Sequence of chain 2.B:
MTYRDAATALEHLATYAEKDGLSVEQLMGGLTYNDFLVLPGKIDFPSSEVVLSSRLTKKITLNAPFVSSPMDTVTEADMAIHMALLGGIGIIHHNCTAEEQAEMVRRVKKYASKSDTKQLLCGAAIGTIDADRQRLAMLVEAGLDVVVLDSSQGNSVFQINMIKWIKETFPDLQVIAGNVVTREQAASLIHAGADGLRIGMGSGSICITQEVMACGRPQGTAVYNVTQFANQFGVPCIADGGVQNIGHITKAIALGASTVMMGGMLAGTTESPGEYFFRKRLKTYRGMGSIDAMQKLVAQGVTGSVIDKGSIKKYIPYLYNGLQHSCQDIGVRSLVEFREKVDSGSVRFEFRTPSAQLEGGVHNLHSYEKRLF

Sequence of chain 3.B:
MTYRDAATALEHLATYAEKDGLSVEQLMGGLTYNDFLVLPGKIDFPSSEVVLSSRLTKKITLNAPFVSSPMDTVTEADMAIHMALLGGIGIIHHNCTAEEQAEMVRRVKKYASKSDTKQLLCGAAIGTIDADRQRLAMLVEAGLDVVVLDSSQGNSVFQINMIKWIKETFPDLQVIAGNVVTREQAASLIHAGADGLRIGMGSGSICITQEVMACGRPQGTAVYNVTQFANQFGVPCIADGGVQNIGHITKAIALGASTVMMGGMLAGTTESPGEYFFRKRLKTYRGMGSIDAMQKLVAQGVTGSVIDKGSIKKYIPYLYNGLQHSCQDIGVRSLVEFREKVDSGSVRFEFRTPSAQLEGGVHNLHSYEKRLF

Binding-site contacts:
Ligand atom N7 contacts residue GLY307 of chain 3.B at 3.4 Å.
Ligand atom C8 contacts residue ILE224 of chain 3.B at 3.4 Å (hydrophobic).
Ligand atom O3' contacts residue ASP258 of chain 3.B at 2.5 Å (salt-bridge).
Ligand atom C2 contacts residue GLN339 of chain 3.B at 3.7 Å.
Ligand atom O4' contacts residue GLY222 of chain 3.B at 3.7 Å.
Ligand atom O2P contacts residue TYR305 of chain 3.B at 2.5 Å (h-bond).
Ligand atom O6 contacts residue GLY309 of chain 3.B at 2.5 Å (h-bond).
Ligand atom O1P contacts residue GLY222 of chain 3.B at 3.5 Å.
Ligand atom O2P contacts residue SER223 of chain 3.B at 2.5 Å (h-bond).
Ligand atom C2 contacts residue THR227 of chain 3.B at 3.4 Å.
Ligand atom O3P contacts residue GLY281 of chain 3.B at 3.0 Å (h-bond).
Ligand atom C8 contacts residue MET79 of chain 3.B at 3.7 Å (hydrophobic).
Ligand atom C3' contacts residue SER77 of chain 3.B at 3.3 Å.
Ligand atom O2' contacts residue ASP258 of chain 3.B at 2.2 Å (salt-bridge).
Ligand atom P contacts residue SER223 of chain 3.B at 3.5 Å.
Ligand atom O3' contacts residue ARG216 of chain 3.B at 3.2 Å (salt-bridge).
Ligand atom O6 contacts residue MET308 of chain 3.B at 3.2 Å (h-bond).
Ligand atom C5 contacts residue ILE224 of chain 3.B at 3.7 Å (hydrophobic).
Ligand atom O5' contacts residue GLY259 of chain 3.B at 3.5 Å.
Ligand atom O6 contacts residue GLY307 of chain 3.B at 3.4 Å.
Ligand atom N3 contacts residue CYS225 of chain 3.B at 3.3 Å (h-bond).
Ligand atom O2P contacts residue GLY282 of chain 3.B at 3.1 Å (h-bond).
Ligand atom O3' contacts residue MET279 of chain 3.B at 3.5 Å (h-bond).
Ligand atom N7 contacts residue ILE224 of chain 3.B at 3.3 Å.
Ligand atom N7 contacts residue MET308 of chain 3.B at 3.1 Å (h-bond).
Ligand atom C6 contacts residue GLY309 of chain 3.B at 3.5 Å.
Ligand atom O6 contacts residue GLY340 of chain 3.B at 3.5 Å.
Ligand atom O6 contacts residue GLN339 of chain 3.B at 3.7 Å.
Ligand atom N1 contacts residue GLN339 of chain 3.B at 2.9 Å (h-bond).
Ligand atom C6 contacts residue GLN339 of chain 3.B at 3.7 Å.
Ligand atom C2' contacts residue ARG216 of chain 3.B at 3.4 Å.
Ligand atom O2' contacts residue ARG216 of chain 3.B at 3.1 Å (salt-bridge).
Ligand atom O1P contacts residue GLY260 of chain 3.B at 2.9 Å (h-bond).
Ligand atom C3' contacts residue ASP258 of chain 3.B at 3.4 Å.
Ligand atom C2 contacts residue CYS225 of chain 3.B at 3.1 Å (hydrophobic).
Ligand atom O1P contacts residue SER223 of chain 3.B at 2.9 Å (h-bond).
Ligand atom O5' contacts residue GLY222 of chain 3.B at 3.3 Å.
Ligand atom C2' contacts residue ASP258 of chain 3.B at 3.4 Å.
Ligand atom O3' contacts residue SER77 of chain 3.B at 2.5 Å (h-bond).
Ligand atom C4' contacts residue ASP258 of chain 3.B at 3.4 Å.

This small molecule binds to this protein.
Small molecule (SMILES): O=c1[nH]cnc2c1ncn2[C@@H]1O[C@H](COP(=O)(O)O)[C@@H](O)[C@H]1O